Sequence of chain 1.B:
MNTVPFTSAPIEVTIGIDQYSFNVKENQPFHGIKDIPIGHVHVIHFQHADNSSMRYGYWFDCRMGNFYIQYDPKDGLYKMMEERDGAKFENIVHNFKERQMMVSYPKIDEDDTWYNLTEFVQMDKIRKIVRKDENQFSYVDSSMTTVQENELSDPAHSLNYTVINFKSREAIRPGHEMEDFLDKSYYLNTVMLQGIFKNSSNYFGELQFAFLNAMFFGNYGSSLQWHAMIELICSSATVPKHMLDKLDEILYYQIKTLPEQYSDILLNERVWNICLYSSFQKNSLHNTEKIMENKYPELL

Binding-site contacts:
Ligand atom N3 contacts residue SER86 of chain 1.A at 4.0 Å.
Ligand atom C4 contacts residue VAL114 of chain 1.A at 3.8 Å (hydrophobic).
Ligand atom C5 contacts residue VAL114 of chain 1.A at 3.6 Å (hydrophobic).
Ligand atom C4 contacts residue ASP118 of chain 1.A at 4.1 Å.
Ligand atom N3 contacts residue ASP118 of chain 1.A at 4.0 Å.
Ligand atom N3 contacts residue GLU185 of chain 1.B at 3.5 Å (salt-bridge).
Ligand atom S contacts residue LEU117 of chain 1.A at 3.9 Å.
Ligand atom N2 contacts residue ARG90 of chain 1.A at 3.1 Å (salt-bridge).
Ligand atom S contacts residue ARG90 of chain 1.A at 4.2 Å.
Ligand atom C3 contacts residue ARG90 of chain 1.A at 3.9 Å.
Ligand atom C contacts residue GLU185 of chain 1.B at 4.3 Å.
Ligand atom S contacts residue HIS115 of chain 1.A at 3.1 Å (h-bond).
Ligand atom C1 contacts residue ARG90 of chain 1.A at 3.6 Å.
Ligand atom C4 contacts residue LEU117 of chain 1.A at 3.3 Å (hydrophobic).
Ligand atom N2 contacts residue HIS115 of chain 1.A at 3.9 Å.
Ligand atom C3 contacts residue HIS115 of chain 1.A at 4.0 Å.
Ligand atom C2 contacts residue ASP118 of chain 1.A at 4.0 Å.
Ligand atom C2 contacts residue GLU185 of chain 1.B at 4.5 Å.
Ligand atom C3 contacts residue GLU185 of chain 1.B at 4.0 Å.
Ligand atom N contacts residue PRO182 of chain 1.B at 3.7 Å.
Ligand atom N3 contacts residue ARG90 of chain 1.A at 2.4 Å (salt-bridge).
Ligand atom C4 contacts residue ARG177 of chain 1.B at 4.3 Å.
Ligand atom C3 contacts residue ASP118 of chain 1.A at 3.4 Å.
Ligand atom S contacts residue ASP118 of chain 1.A at 3.3 Å (salt-bridge).
Ligand atom N1 contacts residue PRO182 of chain 1.B at 4.3 Å.
Ligand atom C2 contacts residue ARG90 of chain 1.A at 3.9 Å.
Ligand atom C5 contacts residue ILE180 of chain 1.B at 3.1 Å (hydrophobic).
Ligand atom C2 contacts residue PRO182 of chain 1.B at 4.2 Å (hydrophobic).
Ligand atom N2 contacts residue GLU185 of chain 1.B at 3.8 Å.
Ligand atom N contacts residue ASP118 of chain 1.A at 4.0 Å.
Ligand atom N1 contacts residue ASP118 of chain 1.A at 4.0 Å.
Ligand atom C5 contacts residue LEU117 of chain 1.A at 3.3 Å (hydrophobic).
Ligand atom N2 contacts residue ASP118 of chain 1.A at 3.7 Å.
Ligand atom S contacts residue GLU185 of chain 1.B at 4.3 Å.
Ligand atom N3 contacts residue HIS115 of chain 1.A at 3.1 Å (h-bond).
Ligand atom C contacts residue ARG90 of chain 1.A at 4.3 Å.
Ligand atom S contacts residue VAL114 of chain 1.A at 3.5 Å (h-bond).

Sequence of chain 1.A:
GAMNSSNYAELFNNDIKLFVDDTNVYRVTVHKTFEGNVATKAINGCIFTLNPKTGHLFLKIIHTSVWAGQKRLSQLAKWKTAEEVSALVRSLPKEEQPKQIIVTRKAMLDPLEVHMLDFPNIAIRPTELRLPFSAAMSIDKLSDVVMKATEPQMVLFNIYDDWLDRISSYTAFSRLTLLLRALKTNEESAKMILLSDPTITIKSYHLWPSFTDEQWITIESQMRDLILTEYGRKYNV

A small-molecule ligand and the protein it binds are described below.
Small molecule (SMILES): CCSc1nnc(CC)n1N